Sequence of chain 23.C:
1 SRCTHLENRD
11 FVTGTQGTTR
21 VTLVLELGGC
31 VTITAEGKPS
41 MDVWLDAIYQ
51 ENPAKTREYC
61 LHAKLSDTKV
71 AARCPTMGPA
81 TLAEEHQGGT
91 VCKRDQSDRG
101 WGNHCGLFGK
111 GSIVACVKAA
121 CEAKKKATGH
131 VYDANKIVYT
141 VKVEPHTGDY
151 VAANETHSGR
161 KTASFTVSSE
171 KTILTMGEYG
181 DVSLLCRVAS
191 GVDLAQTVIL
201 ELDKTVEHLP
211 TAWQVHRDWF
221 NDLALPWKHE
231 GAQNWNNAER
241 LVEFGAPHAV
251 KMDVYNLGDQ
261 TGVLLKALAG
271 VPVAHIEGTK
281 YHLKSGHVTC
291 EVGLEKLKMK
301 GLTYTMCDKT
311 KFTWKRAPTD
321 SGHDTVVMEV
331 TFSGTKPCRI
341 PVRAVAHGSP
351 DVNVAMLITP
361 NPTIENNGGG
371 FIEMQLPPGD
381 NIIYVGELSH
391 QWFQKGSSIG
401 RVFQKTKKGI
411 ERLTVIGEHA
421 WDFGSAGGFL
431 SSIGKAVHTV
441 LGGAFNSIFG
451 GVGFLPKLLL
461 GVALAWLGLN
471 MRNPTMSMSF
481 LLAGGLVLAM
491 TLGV

Binding-site contacts:
Ligand atom C1 contacts residue ASN154 of chain 27.C at 1.4 Å.
Ligand atom C5 contacts residue ASN154 of chain 27.C at 3.7 Å.
Ligand atom C8 contacts residue GLU155 of chain 27.C at 3.6 Å.
Ligand atom C8 contacts residue ASN154 of chain 27.C at 3.6 Å.
Ligand atom C3 contacts residue ASN154 of chain 27.C at 3.8 Å.
Ligand atom C8 contacts residue HIS104 of chain 23.C at 3.9 Å.
Ligand atom O5 contacts residue HIS104 of chain 23.C at 4.0 Å.
Ligand atom O6 contacts residue HIS104 of chain 23.C at 4.4 Å.
Ligand atom C6 contacts residue ASN154 of chain 27.C at 3.8 Å.
Ligand atom O5 contacts residue HIS104 of chain 23.C at 2.9 Å.
Ligand atom C7 contacts residue GLU155 of chain 27.C at 4.2 Å.
Ligand atom C4 contacts residue ASN154 of chain 27.C at 4.3 Å.
Ligand atom C1 contacts residue HIS104 of chain 23.C at 4.3 Å.
Ligand atom C7 contacts residue ASN154 of chain 27.C at 3.4 Å.
Ligand atom O7 contacts residue GLU155 of chain 27.C at 3.8 Å.
Ligand atom C1 contacts residue HIS104 of chain 23.C at 3.6 Å.
Ligand atom O5 contacts residue ASN154 of chain 27.C at 2.4 Å (h-bond).
Ligand atom C2 contacts residue ASN154 of chain 27.C at 2.4 Å.
Ligand atom C5 contacts residue ASN154 of chain 27.C at 4.3 Å.
Ligand atom N2 contacts residue ASN154 of chain 27.C at 2.8 Å (h-bond).
Ligand atom C6 contacts residue HIS104 of chain 23.C at 3.3 Å.
Ligand atom C5 contacts residue HIS104 of chain 23.C at 3.1 Å.
Ligand atom O7 contacts residue ASN154 of chain 27.C at 3.2 Å (h-bond).

Sequence of chain 27.C:
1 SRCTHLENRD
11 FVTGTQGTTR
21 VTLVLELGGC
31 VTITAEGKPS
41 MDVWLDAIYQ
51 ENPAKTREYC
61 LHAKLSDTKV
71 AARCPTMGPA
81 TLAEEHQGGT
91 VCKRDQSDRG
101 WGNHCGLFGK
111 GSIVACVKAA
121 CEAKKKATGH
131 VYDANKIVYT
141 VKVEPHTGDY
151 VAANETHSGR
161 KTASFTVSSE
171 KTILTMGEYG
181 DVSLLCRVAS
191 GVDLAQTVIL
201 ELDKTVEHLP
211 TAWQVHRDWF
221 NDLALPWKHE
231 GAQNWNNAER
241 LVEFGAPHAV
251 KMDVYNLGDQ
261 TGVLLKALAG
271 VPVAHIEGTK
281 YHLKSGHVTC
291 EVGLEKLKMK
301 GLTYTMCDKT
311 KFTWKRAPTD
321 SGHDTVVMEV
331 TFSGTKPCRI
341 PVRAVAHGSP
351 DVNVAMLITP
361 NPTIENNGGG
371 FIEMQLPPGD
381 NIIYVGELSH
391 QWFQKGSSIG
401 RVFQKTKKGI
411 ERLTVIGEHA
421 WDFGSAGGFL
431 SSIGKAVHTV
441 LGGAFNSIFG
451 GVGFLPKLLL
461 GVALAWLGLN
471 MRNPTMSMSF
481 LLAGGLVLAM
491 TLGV

A protein and the small-molecule ligand that binds it are described below.
Small molecule (SMILES): CC(=O)N[C@H]1[C@H](O[C@H]2[C@H](O)[C@@H](NC(C)=O)CO[C@@H]2CO[C@@H]2O[C@@H](C)[C@@H](O)[C@@H](O)[C@@H]2O)O[C@H](CO)[C@@H](O)[C@@H]1O